Sequence of chain 1.I:
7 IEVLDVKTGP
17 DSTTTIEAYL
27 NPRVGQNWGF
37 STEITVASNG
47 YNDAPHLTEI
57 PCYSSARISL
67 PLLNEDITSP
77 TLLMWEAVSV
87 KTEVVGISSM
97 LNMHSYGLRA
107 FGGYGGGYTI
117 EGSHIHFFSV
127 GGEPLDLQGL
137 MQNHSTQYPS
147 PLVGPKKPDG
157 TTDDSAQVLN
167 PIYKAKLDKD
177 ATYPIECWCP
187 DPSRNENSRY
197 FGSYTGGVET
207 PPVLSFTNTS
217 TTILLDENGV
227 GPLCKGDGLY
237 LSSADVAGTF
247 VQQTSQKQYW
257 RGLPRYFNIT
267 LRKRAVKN

A small-molecule ligand and the protein it binds are described below.
Small molecule (SMILES): CC(=O)N[C@H]1[C@H]([C@H](O)[C@H](O)CO)O[C@@](O)(C(=O)O)C[C@@H]1O

Sequence of chain 1.J:
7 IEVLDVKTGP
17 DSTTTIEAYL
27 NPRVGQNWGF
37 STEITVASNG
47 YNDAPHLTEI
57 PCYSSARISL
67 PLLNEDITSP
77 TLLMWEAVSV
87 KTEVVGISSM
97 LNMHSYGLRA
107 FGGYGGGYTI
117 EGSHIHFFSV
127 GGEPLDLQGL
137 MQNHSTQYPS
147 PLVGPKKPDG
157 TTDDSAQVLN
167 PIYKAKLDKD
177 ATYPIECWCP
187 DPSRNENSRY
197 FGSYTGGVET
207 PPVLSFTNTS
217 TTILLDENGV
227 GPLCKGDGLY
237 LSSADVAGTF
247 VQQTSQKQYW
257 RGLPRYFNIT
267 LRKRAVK

Binding-site contacts:
Ligand atom C10 contacts residue ALA50 of chain 1.J at 3.5 Å (hydrophobic).
Ligand atom C6 contacts residue THR41 of chain 1.J at 3.9 Å.
Ligand atom C11 contacts residue ALA50 of chain 1.J at 3.7 Å (hydrophobic).
Ligand atom C8 contacts residue VAL42 of chain 1.J at 3.8 Å (hydrophobic).
Ligand atom O1B contacts residue HIS52 of chain 1.J at 3.2 Å (h-bond).
Ligand atom O8 contacts residue THR41 of chain 1.J at 4.1 Å.
Ligand atom C11 contacts residue HIS100 of chain 1.I at 4.1 Å.
Ligand atom O7 contacts residue VAL42 of chain 1.J at 3.0 Å (h-bond).
Ligand atom N5 contacts residue ALA43 of chain 1.J at 4.1 Å.
Ligand atom O4 contacts residue ALA50 of chain 1.J at 2.7 Å (h-bond).
Ligand atom C7 contacts residue VAL42 of chain 1.J at 3.4 Å (hydrophobic).
Ligand atom N5 contacts residue ALA50 of chain 1.J at 3.8 Å.
Ligand atom N5 contacts residue THR41 of chain 1.J at 3.1 Å (h-bond).
Ligand atom C7 contacts residue THR41 of chain 1.J at 3.8 Å.
Ligand atom O9 contacts residue THR41 of chain 1.J at 4.0 Å.
Ligand atom C11 contacts residue VAL42 of chain 1.J at 4.0 Å (hydrophobic).
Ligand atom C11 contacts residue ASP49 of chain 1.J at 3.7 Å.
Ligand atom O9 contacts residue ARG105 of chain 1.I at 3.2 Å (salt-bridge).
Ligand atom O7 contacts residue ALA43 of chain 1.J at 3.6 Å.
Ligand atom O10 contacts residue ASP49 of chain 1.J at 4.0 Å.
Ligand atom O10 contacts residue ASN48 of chain 1.J at 3.1 Å (h-bond).
Ligand atom C9 contacts residue VAL42 of chain 1.J at 3.3 Å (hydrophobic).
Ligand atom C11 contacts residue ALA43 of chain 1.J at 3.3 Å (hydrophobic).
Ligand atom C1 contacts residue HIS52 of chain 1.J at 3.4 Å.
Ligand atom C10 contacts residue THR41 of chain 1.J at 3.8 Å.
Ligand atom C11 contacts residue THR41 of chain 1.J at 3.5 Å.
Ligand atom O10 contacts residue ALA43 of chain 1.J at 3.4 Å.
Ligand atom O1B contacts residue THR41 of chain 1.J at 4.0 Å.
Ligand atom C10 contacts residue ALA43 of chain 1.J at 3.6 Å (hydrophobic).
Ligand atom O1A contacts residue HIS52 of chain 1.J at 3.2 Å (h-bond).
Ligand atom C8 contacts residue THR41 of chain 1.J at 4.1 Å.
Ligand atom C11 contacts residue PRO51 of chain 1.J at 3.8 Å (hydrophobic).
Ligand atom C4 contacts residue ALA50 of chain 1.J at 3.6 Å (hydrophobic).
Ligand atom C5 contacts residue THR41 of chain 1.J at 4.0 Å.
Ligand atom O10 contacts residue ALA50 of chain 1.J at 3.1 Å (h-bond).
Ligand atom C10 contacts residue PRO51 of chain 1.J at 4.2 Å (hydrophobic).
Ligand atom O7 contacts residue SER44 of chain 1.J at 4.1 Å.
Ligand atom C9 contacts residue ARG105 of chain 1.I at 3.3 Å.
Ligand atom O9 contacts residue VAL42 of chain 1.J at 4.1 Å.
Ligand atom C9 contacts residue THR41 of chain 1.J at 3.8 Å.